Sequence of chain 1.A:
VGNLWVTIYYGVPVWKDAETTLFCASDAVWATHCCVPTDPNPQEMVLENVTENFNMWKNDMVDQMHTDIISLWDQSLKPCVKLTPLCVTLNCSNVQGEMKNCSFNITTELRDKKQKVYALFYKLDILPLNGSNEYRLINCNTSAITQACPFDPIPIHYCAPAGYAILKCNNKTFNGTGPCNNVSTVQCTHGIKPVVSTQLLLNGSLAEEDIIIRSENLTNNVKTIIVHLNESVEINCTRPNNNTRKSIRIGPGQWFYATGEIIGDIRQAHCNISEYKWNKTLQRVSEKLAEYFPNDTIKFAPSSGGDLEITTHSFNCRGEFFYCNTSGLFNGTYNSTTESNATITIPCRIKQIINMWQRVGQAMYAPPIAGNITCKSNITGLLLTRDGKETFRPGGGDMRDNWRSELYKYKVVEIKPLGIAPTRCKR

Binding-site contacts:
Ligand atom C6 contacts residue LEU127 of chain 1.A at 3.6 Å (hydrophobic).
Ligand atom C7 contacts residue ASN141 of chain 1.A at 3.1 Å.
Ligand atom O5 contacts residue ARG136 of chain 1.A at 4.2 Å.
Ligand atom O5 contacts residue ASN141 of chain 1.A at 2.4 Å (h-bond).
Ligand atom O6 contacts residue ILE138 of chain 1.A at 3.6 Å.
Ligand atom O6 contacts residue LEU127 of chain 1.A at 3.3 Å.
Ligand atom C1 contacts residue THR142 of chain 1.A at 4.0 Å.
Ligand atom N2 contacts residue THR142 of chain 1.A at 3.8 Å.
Ligand atom C1 contacts residue ASN141 of chain 1.A at 1.4 Å.
Ligand atom C5 contacts residue ASN141 of chain 1.A at 3.6 Å.
Ligand atom C2 contacts residue THR142 of chain 1.A at 4.4 Å.
Ligand atom O7 contacts residue ASN141 of chain 1.A at 2.9 Å (h-bond).
Ligand atom N2 contacts residue ASN141 of chain 1.A at 2.9 Å (h-bond).
Ligand atom C8 contacts residue ASN141 of chain 1.A at 3.4 Å.
Ligand atom C3 contacts residue ASN141 of chain 1.A at 3.8 Å.
Ligand atom C8 contacts residue THR142 of chain 1.A at 4.1 Å.
Ligand atom C4 contacts residue ASN141 of chain 1.A at 4.2 Å.
Ligand atom C2 contacts residue ASN141 of chain 1.A at 2.5 Å.
Ligand atom C7 contacts residue THR142 of chain 1.A at 4.4 Å.

The protein below binds the small molecule below.
Small molecule (SMILES): CC(=O)N[C@H]1[C@H](O[C@H]2[C@H](O)[C@@H](NC(C)=O)CO[C@@H]2CO)O[C@H](CO)[C@@H](O)[C@@H]1O